Binding-site contacts:
Ligand atom CD1 contacts residue LYS28 of chain 9.A at 3.4 Å.
Ligand atom CA contacts residue ASP229 of chain 9.A at 3.6 Å.
Ligand atom CB contacts residue SER24 of chain 9.A at 3.8 Å.
Ligand atom N contacts residue ARG34 of chain 9.A at 3.7 Å.
Ligand atom CG contacts residue ILE230 of chain 9.A at 3.6 Å (hydrophobic).
Ligand atom C contacts residue ASP229 of chain 9.A at 3.8 Å.
Ligand atom N contacts residue ARG34 of chain 9.A at 3.9 Å.
Ligand atom CD1 contacts residue ILE230 of chain 9.A at 3.5 Å (hydrophobic).
Ligand atom O contacts residue ARG34 of chain 9.A at 2.8 Å (salt-bridge).
Ligand atom CB contacts residue ILE230 of chain 9.A at 3.6 Å (hydrophobic).
Ligand atom OG contacts residue ARG34 of chain 9.A at 3.7 Å.
Ligand atom N contacts residue ASP229 of chain 9.A at 2.8 Å (salt-bridge).
Ligand atom CA contacts residue ARG35 of chain 9.A at 3.8 Å.
Ligand atom N contacts residue ILE230 of chain 9.A at 3.1 Å (h-bond).
Ligand atom C contacts residue SER231 of chain 9.A at 3.8 Å.
Ligand atom C contacts residue ARG34 of chain 9.A at 3.7 Å.
Ligand atom CD1 contacts residue LEU27 of chain 9.A at 3.6 Å (hydrophobic).
Ligand atom O contacts residue ASN2 of chain 9.A at 3.8 Å.
Ligand atom OG contacts residue ASP229 of chain 9.A at 3.6 Å.
Ligand atom CD2 contacts residue SER24 of chain 9.A at 3.5 Å.
Ligand atom CB contacts residue VAL39 of chain 9.A at 3.7 Å (hydrophobic).
Ligand atom O contacts residue SER231 of chain 9.A at 3.2 Å.
Ligand atom CA contacts residue ARG6 of chain 9.A at 3.7 Å.
Ligand atom CG contacts residue ARG35 of chain 9.A at 3.1 Å.
Ligand atom CE contacts residue VAL36 of chain 9.A at 3.7 Å (hydrophobic).
Ligand atom CD1 contacts residue LEU31 of chain 9.A at 3.6 Å (hydrophobic).
Ligand atom CA contacts residue ASP229 of chain 9.A at 3.8 Å.
Ligand atom CB contacts residue ARG35 of chain 9.A at 3.4 Å.
Ligand atom O contacts residue ILE232 of chain 9.A at 3.6 Å (h-bond).
Ligand atom NZ contacts residue THR217 of chain 9.A at 3.8 Å.
Ligand atom CG2 contacts residue LEU31 of chain 9.A at 3.8 Å (hydrophobic).
Ligand atom CD1 contacts residue LEU27 of chain 9.A at 3.8 Å (hydrophobic).
Ligand atom CE contacts residue ARG35 of chain 9.A at 3.8 Å.
Ligand atom CE contacts residue VAL37 of chain 9.A at 3.7 Å (hydrophobic).
Ligand atom CD2 contacts residue GLU20 of chain 9.A at 3.6 Å.
Ligand atom CA contacts residue SER231 of chain 9.A at 3.6 Å.
Ligand atom O contacts residue LEU4 of chain 9.A at 3.7 Å.
Ligand atom N contacts residue ASP229 of chain 9.A at 3.2 Å (salt-bridge).
Ligand atom O contacts residue ARG6 of chain 9.A at 3.4 Å (salt-bridge).
Ligand atom N contacts residue ARG34 of chain 9.A at 3.4 Å (salt-bridge).

Sequence of chain 9.A:
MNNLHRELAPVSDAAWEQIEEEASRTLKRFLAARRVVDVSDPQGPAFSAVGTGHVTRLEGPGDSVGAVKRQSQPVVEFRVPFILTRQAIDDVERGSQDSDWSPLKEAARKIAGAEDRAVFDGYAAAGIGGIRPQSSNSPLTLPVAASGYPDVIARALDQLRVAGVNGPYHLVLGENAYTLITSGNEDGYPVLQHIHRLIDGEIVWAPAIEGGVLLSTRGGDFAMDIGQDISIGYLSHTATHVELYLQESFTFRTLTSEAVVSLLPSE

The small molecule below binds the protein below.
Small molecule (SMILES): CC[C@H](C)[C@H](NC(=O)[C@H](CC(N)=O)NC(=O)[C@H](CC(C)C)NC(=O)[C@H](CO)NC(=O)CNC(=O)[C@@H](N)CO)C(=O)NCC(=O)N[C@@H](CO)C(=O)N[C@@H](CC(C)C)C(=O)N[C@H](C=O)CCCCN